The protein below binds the small molecule below.
Small molecule (SMILES): CC(=O)O[C@H]1C(=O)[C@@]2(C)[C@H]([C@H](OC(=O)c3ccccc3)[C@]3(O)C[C@H](OC(=O)[C@H](O)[C@@H](NC(=O)c4ccccc4)c4ccccc4)C(C)=C1C3(C)C)[C@]1(OC(C)=O)CO[C@@H]1C[C@@H]2O

Sequence of chain 19.B:
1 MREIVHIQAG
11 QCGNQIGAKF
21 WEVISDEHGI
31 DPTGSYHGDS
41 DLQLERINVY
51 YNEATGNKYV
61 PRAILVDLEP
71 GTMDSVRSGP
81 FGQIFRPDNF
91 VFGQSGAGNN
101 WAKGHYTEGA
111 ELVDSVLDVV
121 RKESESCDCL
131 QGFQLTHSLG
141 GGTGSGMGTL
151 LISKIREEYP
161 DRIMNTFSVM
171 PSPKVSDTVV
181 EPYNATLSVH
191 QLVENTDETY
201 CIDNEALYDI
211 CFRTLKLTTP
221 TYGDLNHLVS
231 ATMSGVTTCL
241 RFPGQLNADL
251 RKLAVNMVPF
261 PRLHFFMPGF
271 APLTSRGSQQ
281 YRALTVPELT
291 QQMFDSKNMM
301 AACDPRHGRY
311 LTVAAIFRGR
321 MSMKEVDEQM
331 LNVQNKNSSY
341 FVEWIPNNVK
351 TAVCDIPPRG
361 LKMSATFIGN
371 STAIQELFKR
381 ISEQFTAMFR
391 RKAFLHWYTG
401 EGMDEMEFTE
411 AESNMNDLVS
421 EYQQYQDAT

Binding-site contacts:
Ligand atom C30 contacts residue HIS227 of chain 19.B at 3.1 Å.
Ligand atom C15 contacts residue PRO272 of chain 19.B at 3.6 Å (hydrophobic).
Ligand atom O14 contacts residue HIS227 of chain 19.B at 2.2 Å (h-bond).
Ligand atom C09 contacts residue LEU228 of chain 19.B at 4.1 Å (hydrophobic).
Ligand atom C33 contacts residue ASP26 of chain 19.B at 3.9 Å.
Ligand atom C14 contacts residue LEU215 of chain 19.B at 3.9 Å (hydrophobic).
Ligand atom C16 contacts residue PRO272 of chain 19.B at 4.0 Å (hydrophobic).
Ligand atom C44 contacts residue LEU361 of chain 19.B at 4.0 Å (hydrophobic).
Ligand atom O06 contacts residue PRO272 of chain 19.B at 3.8 Å.
Ligand atom C08 contacts residue LEU228 of chain 19.B at 3.3 Å (hydrophobic).
Ligand atom O13 contacts residue ARG359 of chain 19.B at 3.4 Å (salt-bridge).
Ligand atom C07 contacts residue LEU228 of chain 19.B at 4.0 Å (hydrophobic).
Ligand atom C06 contacts residue HIS227 of chain 19.B at 2.8 Å.
Ligand atom O12 contacts residue GLY360 of chain 19.B at 3.4 Å (h-bond).
Ligand atom O08 contacts residue ARG276 of chain 19.B at 3.6 Å.
Ligand atom C09 contacts residue HIS227 of chain 19.B at 3.9 Å.
Ligand atom C07 contacts residue ASP224 of chain 19.B at 3.5 Å.
Ligand atom O06 contacts residue LEU273 of chain 19.B at 3.4 Å.
Ligand atom C05 contacts residue HIS227 of chain 19.B at 3.4 Å.
Ligand atom O06 contacts residue THR274 of chain 19.B at 3.2 Å (h-bond).
Ligand atom C40 contacts residue SER234 of chain 19.B at 2.9 Å.
Ligand atom C16 contacts residue THR274 of chain 19.B at 3.6 Å.
Ligand atom C07 contacts residue HIS227 of chain 19.B at 2.7 Å.
Ligand atom C41 contacts residue VAL23 of chain 19.B at 3.2 Å (hydrophobic).
Ligand atom C14 contacts residue THR274 of chain 19.B at 4.0 Å.
Ligand atom C27 contacts residue GLY360 of chain 19.B at 4.0 Å.
Ligand atom C31 contacts residue HIS227 of chain 19.B at 3.4 Å.
Ligand atom C41 contacts residue SER234 of chain 19.B at 3.7 Å.
Ligand atom C04 contacts residue HIS227 of chain 19.B at 4.0 Å.
Ligand atom C08 contacts residue HIS227 of chain 19.B at 3.3 Å.
Ligand atom C19 contacts residue THR274 of chain 19.B at 3.3 Å.
Ligand atom O06 contacts residue LEU215 of chain 19.B at 3.6 Å.
Ligand atom C39 contacts residue SER234 of chain 19.B at 3.9 Å.
Ligand atom O13 contacts residue GLY360 of chain 19.B at 3.6 Å (h-bond).
Ligand atom O13 contacts residue PRO358 of chain 19.B at 3.5 Å.
Ligand atom C06 contacts residue ASP224 of chain 19.B at 3.6 Å.
Ligand atom C36 contacts residue HIS227 of chain 19.B at 3.4 Å.
Ligand atom C44 contacts residue GLY360 of chain 19.B at 4.0 Å.
Ligand atom C42 contacts residue VAL23 of chain 19.B at 3.5 Å (hydrophobic).
Ligand atom O07 contacts residue THR274 of chain 19.B at 3.7 Å.